Binding-site contacts:
Ligand atom C6 contacts residue PRO393 of chain 1.A at 4.1 Å (hydrophobic).
Ligand atom O6 contacts residue SER217 of chain 1.A at 2.7 Å (h-bond).
Ligand atom O5 contacts residue GLY391 of chain 1.A at 4.2 Å.
Ligand atom C6 contacts residue VAL355 of chain 1.A at 4.4 Å (hydrophobic).
Ligand atom O4 contacts residue LYS351 of chain 1.A at 4.1 Å.
Ligand atom C6 contacts residue GLY391 of chain 1.A at 4.5 Å.
Ligand atom C4 contacts residue PRO393 of chain 1.A at 4.4 Å (hydrophobic).
Ligand atom O4 contacts residue GLY391 of chain 1.A at 3.5 Å (h-bond).
Ligand atom C5 contacts residue SER217 of chain 1.A at 4.1 Å.
Ligand atom C6 contacts residue VAL355 of chain 1.A at 3.5 Å (hydrophobic).
Ligand atom C4 contacts residue GLY391 of chain 1.A at 3.9 Å.
Ligand atom C3 contacts residue GLY391 of chain 1.A at 4.2 Å.
Ligand atom C6 contacts residue SER217 of chain 1.A at 3.5 Å.
Ligand atom O3 contacts residue LYS351 of chain 1.A at 4.2 Å.
Ligand atom O6 contacts residue VAL355 of chain 1.A at 4.0 Å.
Ligand atom O4 contacts residue LEU392 of chain 1.A at 4.3 Å.
Ligand atom C5 contacts residue PRO393 of chain 1.A at 4.2 Å (hydrophobic).
Ligand atom O6 contacts residue PHE218 of chain 1.A at 4.2 Å.
Ligand atom O4 contacts residue PRO393 of chain 1.A at 3.5 Å.
Ligand atom C5 contacts residue GLY391 of chain 1.A at 3.5 Å.

Sequence of chain 1.A:
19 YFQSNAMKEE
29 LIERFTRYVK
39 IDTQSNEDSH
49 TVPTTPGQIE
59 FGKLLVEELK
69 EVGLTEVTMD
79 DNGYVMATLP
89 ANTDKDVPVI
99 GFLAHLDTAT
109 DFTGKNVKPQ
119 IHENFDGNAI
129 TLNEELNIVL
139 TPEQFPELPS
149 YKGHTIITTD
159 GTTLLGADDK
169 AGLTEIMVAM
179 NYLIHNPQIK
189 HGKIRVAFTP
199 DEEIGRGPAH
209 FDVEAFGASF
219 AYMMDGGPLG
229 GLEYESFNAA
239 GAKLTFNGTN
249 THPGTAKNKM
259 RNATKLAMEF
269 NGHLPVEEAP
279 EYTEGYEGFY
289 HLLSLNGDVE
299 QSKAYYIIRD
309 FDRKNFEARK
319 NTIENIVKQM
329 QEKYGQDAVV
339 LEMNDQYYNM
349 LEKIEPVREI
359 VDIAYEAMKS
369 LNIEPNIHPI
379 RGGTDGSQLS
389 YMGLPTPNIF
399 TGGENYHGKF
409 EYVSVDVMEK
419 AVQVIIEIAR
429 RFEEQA

The protein below binds the small molecule below.
Small molecule (SMILES): OC[C@H]1O[C@@](CO)(O[C@H]2O[C@H](CO)[C@@H](O)[C@H](O)[C@H]2O)[C@@H](O)[C@@H]1O